The small molecule below binds the protein below.
Small molecule (SMILES): CCCCO

Binding-site contacts:
Ligand atom OH contacts residue TRP228 of chain 1.H at 3.4 Å (h-bond).
Ligand atom C3 contacts residue LEU223 of chain 1.H at 3.9 Å (hydrophobic).
Ligand atom C1 contacts residue LEU223 of chain 1.H at 4.2 Å (hydrophobic).
Ligand atom OH contacts residue LEU223 of chain 1.H at 4.3 Å.
Ligand atom OH contacts residue ASN226 of chain 1.H at 3.3 Å (h-bond).
Ligand atom C3 contacts residue ILE258 of chain 1.H at 4.4 Å (hydrophobic).
Ligand atom C3 contacts residue TRP228 of chain 1.H at 4.2 Å (hydrophobic).
Ligand atom C4 contacts residue ASN226 of chain 1.H at 4.4 Å.
Ligand atom C2 contacts residue LYS257 of chain 1.H at 4.5 Å.
Ligand atom C3 contacts residue LYS257 of chain 1.H at 4.0 Å.
Ligand atom C4 contacts residue TRP228 of chain 1.H at 3.3 Å (hydrophobic).
Ligand atom C4 contacts residue LEU223 of chain 1.H at 4.3 Å (hydrophobic).

Sequence of chain 1.H:
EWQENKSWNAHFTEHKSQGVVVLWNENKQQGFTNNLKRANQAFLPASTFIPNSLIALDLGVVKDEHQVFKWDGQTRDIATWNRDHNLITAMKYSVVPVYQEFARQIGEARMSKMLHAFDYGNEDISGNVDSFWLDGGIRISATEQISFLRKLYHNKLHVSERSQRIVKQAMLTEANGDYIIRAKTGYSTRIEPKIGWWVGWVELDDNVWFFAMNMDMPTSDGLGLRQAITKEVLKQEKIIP